The protein below binds the small molecule below.
Small molecule (SMILES): COCCN(C[C@@H]1CCCN(C2Cc3ccccc3C2)C1)C(=O)c1cc([N+](=O)[O-])c2cccnc2c1O

Binding-site contacts:
Ligand atom C04 contacts residue LEU286 of chain 1.A at 3.8 Å (hydrophobic).
Ligand atom O34 contacts residue GLY116 of chain 1.A at 3.2 Å.
Ligand atom N32 contacts residue GLY117 of chain 1.A at 3.7 Å.
Ligand atom C02 contacts residue ASN68 of chain 1.A at 3.7 Å.
Ligand atom C02 contacts residue ILE69 of chain 1.A at 3.4 Å (hydrophobic).
Ligand atom C10 contacts residue GLY116 of chain 1.A at 3.6 Å.
Ligand atom C15 contacts residue GLY116 of chain 1.A at 3.5 Å.
Ligand atom C25 contacts residue GLU197 of chain 1.A at 3.4 Å.
Ligand atom N29 contacts residue SER198 of chain 1.A at 3.1 Å (h-bond).
Ligand atom C20 contacts residue PHE329 of chain 1.A at 3.5 Å (hydrophobic).
Ligand atom C25 contacts residue HIS438 of chain 1.A at 3.7 Å.
Ligand atom C28 contacts residue TRP82 of chain 1.A at 3.4 Å (hydrophobic).
Ligand atom O36 contacts residue HIS438 of chain 1.A at 2.5 Å (h-bond).
Ligand atom C06 contacts residue ASP70 of chain 1.A at 3.5 Å.
Ligand atom C18 contacts residue ASP70 of chain 1.A at 3.8 Å.
Ligand atom C09 contacts residue GLY116 of chain 1.A at 3.8 Å.
Ligand atom C06 contacts residue ILE69 of chain 1.A at 3.8 Å (hydrophobic).
Ligand atom N29 contacts residue GLY116 of chain 1.A at 3.8 Å.
Ligand atom O36 contacts residue SER198 of chain 1.A at 3.3 Å (h-bond).
Ligand atom C16 contacts residue GLY116 of chain 1.A at 3.8 Å.
Ligand atom O35 contacts residue PRO285 of chain 1.A at 3.4 Å (h-bond).
Ligand atom C07 contacts residue GLY116 of chain 1.A at 3.8 Å.
Ligand atom C07 contacts residue GLY117 of chain 1.A at 3.5 Å.
Ligand atom C02 contacts residue ASP70 of chain 1.A at 3.5 Å.
Ligand atom C01 contacts residue ILE69 of chain 1.A at 3.8 Å (hydrophobic).
Ligand atom N29 contacts residue PHE398 of chain 1.A at 3.8 Å.
Ligand atom O35 contacts residue SER287 of chain 1.A at 3.1 Å (h-bond).
Ligand atom C08 contacts residue PHE398 of chain 1.A at 3.7 Å (hydrophobic).
Ligand atom C13 contacts residue GLY116 of chain 1.A at 3.4 Å.
Ligand atom C14 contacts residue GLY117 of chain 1.A at 3.4 Å.
Ligand atom C12 contacts residue ASP70 of chain 1.A at 3.5 Å.
Ligand atom C09 contacts residue GLY117 of chain 1.A at 3.4 Å.
Ligand atom C04 contacts residue GLY117 of chain 1.A at 3.6 Å.
Ligand atom N29 contacts residue HIS438 of chain 1.A at 3.8 Å.
Ligand atom C03 contacts residue TRP231 of chain 1.A at 3.6 Å (hydrophobic).
Ligand atom C08 contacts residue TRP231 of chain 1.A at 3.4 Å (hydrophobic).
Ligand atom C27 contacts residue TRP82 of chain 1.A at 3.6 Å (hydrophobic).
Ligand atom C15 contacts residue HIS438 of chain 1.A at 3.7 Å.
Ligand atom C19 contacts residue TYR332 of chain 1.A at 3.4 Å (hydrophobic).
Ligand atom C03 contacts residue LEU286 of chain 1.A at 3.8 Å (hydrophobic).

Sequence of chain 1.A:
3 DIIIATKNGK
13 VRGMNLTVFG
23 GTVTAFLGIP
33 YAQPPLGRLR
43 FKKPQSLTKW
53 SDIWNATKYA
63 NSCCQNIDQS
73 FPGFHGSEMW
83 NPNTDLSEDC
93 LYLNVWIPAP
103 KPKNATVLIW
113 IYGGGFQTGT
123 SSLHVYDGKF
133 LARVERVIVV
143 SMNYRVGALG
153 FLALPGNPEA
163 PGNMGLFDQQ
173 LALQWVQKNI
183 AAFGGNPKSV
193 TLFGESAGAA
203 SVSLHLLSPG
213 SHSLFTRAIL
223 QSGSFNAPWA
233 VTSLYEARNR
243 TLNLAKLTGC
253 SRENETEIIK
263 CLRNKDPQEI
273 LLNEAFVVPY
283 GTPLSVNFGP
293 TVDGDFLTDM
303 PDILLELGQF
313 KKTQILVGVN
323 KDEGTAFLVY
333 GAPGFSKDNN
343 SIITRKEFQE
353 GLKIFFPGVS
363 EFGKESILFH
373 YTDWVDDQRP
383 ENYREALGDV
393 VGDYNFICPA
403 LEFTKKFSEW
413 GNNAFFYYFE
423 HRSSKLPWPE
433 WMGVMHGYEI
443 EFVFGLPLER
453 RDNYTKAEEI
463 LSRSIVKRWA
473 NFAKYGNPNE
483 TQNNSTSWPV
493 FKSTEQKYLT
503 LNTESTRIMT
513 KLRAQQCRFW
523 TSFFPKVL